Sequence of chain 1.A:
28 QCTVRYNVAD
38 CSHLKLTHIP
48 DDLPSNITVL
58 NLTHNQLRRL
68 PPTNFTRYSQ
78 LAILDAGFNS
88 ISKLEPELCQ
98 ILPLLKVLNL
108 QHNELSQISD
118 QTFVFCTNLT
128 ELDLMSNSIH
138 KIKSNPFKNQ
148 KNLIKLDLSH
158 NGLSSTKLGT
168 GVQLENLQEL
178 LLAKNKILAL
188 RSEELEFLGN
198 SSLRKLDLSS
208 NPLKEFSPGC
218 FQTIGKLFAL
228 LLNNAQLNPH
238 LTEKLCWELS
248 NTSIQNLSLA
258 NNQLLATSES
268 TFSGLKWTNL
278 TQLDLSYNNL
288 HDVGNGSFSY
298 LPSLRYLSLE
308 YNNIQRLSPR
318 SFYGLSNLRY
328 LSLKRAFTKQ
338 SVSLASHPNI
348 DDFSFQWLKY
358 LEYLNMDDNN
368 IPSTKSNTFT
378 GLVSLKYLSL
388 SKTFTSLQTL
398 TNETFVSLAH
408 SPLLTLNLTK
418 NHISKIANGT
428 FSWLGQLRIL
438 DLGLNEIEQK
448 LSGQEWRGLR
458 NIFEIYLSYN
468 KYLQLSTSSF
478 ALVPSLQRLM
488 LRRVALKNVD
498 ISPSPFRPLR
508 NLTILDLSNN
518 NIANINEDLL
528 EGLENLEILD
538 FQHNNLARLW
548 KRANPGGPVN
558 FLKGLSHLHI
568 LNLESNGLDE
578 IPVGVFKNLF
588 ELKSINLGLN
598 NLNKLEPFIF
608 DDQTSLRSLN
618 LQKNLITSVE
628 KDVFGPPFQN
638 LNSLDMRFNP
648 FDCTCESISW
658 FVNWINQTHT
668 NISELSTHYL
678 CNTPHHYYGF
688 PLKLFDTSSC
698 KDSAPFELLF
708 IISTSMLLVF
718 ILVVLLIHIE

Binding-site contacts:
Ligand atom N2 contacts residue ASN292 of chain 1.A at 2.9 Å (h-bond).
Ligand atom C8 contacts residue ASN292 of chain 1.A at 4.0 Å.
Ligand atom O5 contacts residue ASN292 of chain 1.A at 2.4 Å (h-bond).
Ligand atom C8 contacts residue GLY291 of chain 1.A at 3.9 Å.
Ligand atom O7 contacts residue ASN292 of chain 1.A at 3.4 Å (h-bond).
Ligand atom C1 contacts residue ASN292 of chain 1.A at 1.4 Å.
Ligand atom C3 contacts residue ASN292 of chain 1.A at 3.8 Å.
Ligand atom C4 contacts residue ASN292 of chain 1.A at 4.2 Å.
Ligand atom C7 contacts residue ASN292 of chain 1.A at 3.3 Å.
Ligand atom C5 contacts residue ASN292 of chain 1.A at 3.7 Å.
Ligand atom C2 contacts residue ASN292 of chain 1.A at 2.5 Å.

The protein below binds the small molecule below.
Small molecule (SMILES): CC(=O)N[C@@H]1[C@@H](O)[C@H](O)[C@@H](CO)O[C@H]1O